The small molecule below binds the protein below.
Small molecule (SMILES): COc1ccc2[nH]cc(CC(=O)O)c2c1

Binding-site contacts:
Ligand atom OAC contacts residue ARG98 of chain 1.A at 4.4 Å.
Ligand atom CAF contacts residue ILE136 of chain 1.A at 4.0 Å (hydrophobic).
Ligand atom CAO contacts residue LEU140 of chain 1.A at 3.6 Å (hydrophobic).
Ligand atom CAF contacts residue ARG98 of chain 1.A at 3.8 Å.
Ligand atom CAE contacts residue SER99 of chain 1.A at 4.3 Å.
Ligand atom OAC contacts residue ILE136 of chain 1.A at 3.6 Å.
Ligand atom NAI contacts residue ILE136 of chain 1.A at 4.1 Å.
Ligand atom OAC contacts residue LEU140 of chain 1.A at 4.1 Å.
Ligand atom NAI contacts residue SER99 of chain 1.A at 3.3 Å (h-bond).
Ligand atom CAO contacts residue ARG98 of chain 1.A at 3.9 Å.
Ligand atom OAB contacts residue ARG98 of chain 1.A at 3.6 Å.
Ligand atom CAE contacts residue MYI1 of chain 1.D at 3.6 Å.
Ligand atom CAK contacts residue ARG98 of chain 1.A at 3.6 Å.
Ligand atom CAM contacts residue LEU140 of chain 1.A at 4.1 Å (hydrophobic).
Ligand atom CAN contacts residue CYS95 of chain 1.A at 4.1 Å (hydrophobic).
Ligand atom OAJ contacts residue VAL149 of chain 1.A at 4.2 Å.
Ligand atom CAA contacts residue CYS95 of chain 1.A at 3.9 Å (hydrophobic).
Ligand atom CAD contacts residue CYS95 of chain 1.A at 3.5 Å (hydrophobic).
Ligand atom CAM contacts residue ARG98 of chain 1.A at 3.5 Å.
Ligand atom CAK contacts residue LEU140 of chain 1.A at 4.3 Å (hydrophobic).
Ligand atom OAB contacts residue LEU143 of chain 1.A at 3.4 Å.
Ligand atom CAF contacts residue SER99 of chain 1.A at 4.3 Å.
Ligand atom CAN contacts residue SER99 of chain 1.A at 4.1 Å.
Ligand atom CAN contacts residue LEU140 of chain 1.A at 4.2 Å (hydrophobic).
Ligand atom CAE contacts residue CYS95 of chain 1.A at 3.6 Å (hydrophobic).
Ligand atom OAB contacts residue MET139 of chain 1.A at 4.0 Å.
Ligand atom CAF contacts residue ALA102 of chain 1.A at 4.4 Å (hydrophobic).
Ligand atom CAK contacts residue LEU143 of chain 1.A at 3.9 Å (hydrophobic).
Ligand atom CAN contacts residue ARG98 of chain 1.A at 4.2 Å.
Ligand atom NAI contacts residue MYI1 of chain 1.D at 3.7 Å.
Ligand atom CAH contacts residue ARG98 of chain 1.A at 3.3 Å.
Ligand atom CAN contacts residue MYI1 of chain 1.D at 3.7 Å.
Ligand atom OAJ contacts residue MET174 of chain 1.A at 4.3 Å.
Ligand atom NAI contacts residue ARG98 of chain 1.A at 4.2 Å.
Ligand atom NAI contacts residue CYS95 of chain 1.A at 4.1 Å.
Ligand atom CAL contacts residue LEU140 of chain 1.A at 3.8 Å (hydrophobic).
Ligand atom CAD contacts residue MYI1 of chain 1.D at 4.1 Å.
Ligand atom CAA contacts residue ILE151 of chain 1.A at 3.8 Å (hydrophobic).
Ligand atom CAH contacts residue LEU143 of chain 1.A at 3.7 Å (hydrophobic).
Ligand atom CAG contacts residue LEU140 of chain 1.A at 3.4 Å (hydrophobic).

Sequence of chain 1.A:
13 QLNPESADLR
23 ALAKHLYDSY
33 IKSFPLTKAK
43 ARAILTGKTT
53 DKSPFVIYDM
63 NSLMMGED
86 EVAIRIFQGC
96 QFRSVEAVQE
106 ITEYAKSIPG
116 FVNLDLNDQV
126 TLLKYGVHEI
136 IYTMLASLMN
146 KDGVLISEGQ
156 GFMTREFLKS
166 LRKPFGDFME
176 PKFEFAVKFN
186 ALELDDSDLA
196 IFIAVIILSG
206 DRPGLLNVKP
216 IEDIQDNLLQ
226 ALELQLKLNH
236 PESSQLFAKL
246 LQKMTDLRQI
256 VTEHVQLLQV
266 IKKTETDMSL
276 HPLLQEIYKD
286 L